Sequence of chain 1.A:
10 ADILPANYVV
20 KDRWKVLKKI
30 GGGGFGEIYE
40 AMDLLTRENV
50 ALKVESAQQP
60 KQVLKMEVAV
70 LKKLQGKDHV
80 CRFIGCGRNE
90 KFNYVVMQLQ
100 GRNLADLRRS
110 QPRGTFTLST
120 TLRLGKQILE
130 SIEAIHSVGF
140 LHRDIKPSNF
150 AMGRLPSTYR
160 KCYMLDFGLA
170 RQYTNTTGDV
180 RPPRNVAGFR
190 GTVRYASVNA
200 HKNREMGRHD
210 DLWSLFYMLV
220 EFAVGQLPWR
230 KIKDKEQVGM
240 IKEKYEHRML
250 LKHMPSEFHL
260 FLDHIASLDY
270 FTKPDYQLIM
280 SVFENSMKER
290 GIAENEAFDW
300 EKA

This small molecule binds to this protein.
Small molecule (SMILES): CC(C)(O)C#Cc1ccc2[nH]c3c(c2c1)-c1nc(N)ncc1CCC3

Binding-site contacts:
Ligand atom C16 contacts residue ILE37 of chain 1.A at 3.4 Å (hydrophobic).
Ligand atom N3 contacts residue LEU164 of chain 1.A at 3.9 Å.
Ligand atom C9 contacts residue ASP165 of chain 1.A at 3.7 Å.
Ligand atom C14 contacts residue PHE166 of chain 1.A at 3.5 Å (hydrophobic).
Ligand atom C20 contacts residue ILE29 of chain 1.A at 3.7 Å (hydrophobic).
Ligand atom N4 contacts residue EDO1 of chain 1.E at 3.5 Å.
Ligand atom O1 contacts residue ASP165 of chain 1.A at 3.8 Å.
Ligand atom C15 contacts residue LYS52 of chain 1.A at 3.5 Å.
Ligand atom C13 contacts residue GLU66 of chain 1.A at 3.5 Å.
Ligand atom C4 contacts residue ALA50 of chain 1.A at 3.7 Å (hydrophobic).
Ligand atom C16 contacts residue ASP165 of chain 1.A at 3.8 Å.
Ligand atom N1 contacts residue LEU98 of chain 1.A at 3.8 Å.
Ligand atom C17 contacts residue EDO1 of chain 1.E at 3.7 Å.
Ligand atom C10 contacts residue ASP165 of chain 1.A at 3.3 Å.
Ligand atom N2 contacts residue MET96 of chain 1.A at 3.7 Å.
Ligand atom C8 contacts residue MET96 of chain 1.A at 3.9 Å (hydrophobic).
Ligand atom C10 contacts residue MET96 of chain 1.A at 3.8 Å (hydrophobic).
Ligand atom C11 contacts residue LYS52 of chain 1.A at 3.9 Å.
Ligand atom N2 contacts residue GLN97 of chain 1.A at 3.0 Å (h-bond).
Ligand atom O1 contacts residue PHE166 of chain 1.A at 2.8 Å (h-bond).
Ligand atom C15 contacts residue ASP165 of chain 1.A at 3.4 Å.
Ligand atom C6 contacts residue EDO1 of chain 1.E at 3.9 Å.
Ligand atom C11 contacts residue MET96 of chain 1.A at 3.9 Å (hydrophobic).
Ligand atom C12 contacts residue PHE166 of chain 1.A at 4.0 Å (hydrophobic).
Ligand atom N4 contacts residue ILE37 of chain 1.A at 3.6 Å.
Ligand atom O1 contacts residue GLU66 of chain 1.A at 2.7 Å (salt-bridge).
Ligand atom C11 contacts residue ASP165 of chain 1.A at 3.5 Å.
Ligand atom C10 contacts residue LYS52 of chain 1.A at 3.8 Å.
Ligand atom C12 contacts residue GLU66 of chain 1.A at 3.5 Å.
Ligand atom N1 contacts residue GLN99 of chain 1.A at 2.8 Å (h-bond).
Ligand atom C5 contacts residue LEU164 of chain 1.A at 3.8 Å (hydrophobic).
Ligand atom C4 contacts residue GLN99 of chain 1.A at 3.9 Å.
Ligand atom C17 contacts residue ILE37 of chain 1.A at 3.5 Å (hydrophobic).
Ligand atom C9 contacts residue LYS52 of chain 1.A at 3.8 Å.
Ligand atom C19 contacts residue ILE29 of chain 1.A at 3.5 Å (hydrophobic).
Ligand atom C11 contacts residue GLU66 of chain 1.A at 3.7 Å.
Ligand atom N2 contacts residue CYS80 of chain 1.A at 3.7 Å.
Ligand atom C3 contacts residue GLN99 of chain 1.A at 3.5 Å.
Ligand atom C18 contacts residue EDO1 of chain 1.E at 3.6 Å.
Ligand atom N2 contacts residue ALA50 of chain 1.A at 3.4 Å.